Binding-site contacts:
Ligand atom O09 contacts residue VAL13 of chain 3.A at 4.2 Å.
Ligand atom C04 contacts residue VAL13 of chain 3.A at 3.9 Å (hydrophobic).
Ligand atom C11 contacts residue GLN349 of chain 1.A at 3.4 Å.
Ligand atom C03 contacts residue GLN349 of chain 1.A at 4.3 Å.
Ligand atom C03 contacts residue ASN14 of chain 3.A at 3.4 Å.
Ligand atom S07 contacts residue VAL13 of chain 3.A at 4.2 Å.
Ligand atom C02 contacts residue VAL13 of chain 3.A at 3.6 Å (hydrophobic).
Ligand atom C11 contacts residue VAL38 of chain 3.A at 4.1 Å (hydrophobic).
Ligand atom C12 contacts residue ASP39 of chain 3.A at 3.3 Å.
Ligand atom O09 contacts residue VAL38 of chain 3.A at 4.0 Å.
Ligand atom C02 contacts residue ASN280 of chain 1.A at 4.3 Å.
Ligand atom C14 contacts residue LEU348 of chain 1.A at 3.7 Å (hydrophobic).
Ligand atom O08 contacts residue VAL38 of chain 3.A at 3.8 Å.
Ligand atom N01 contacts residue ASN280 of chain 1.A at 3.2 Å (h-bond).
Ligand atom N05 contacts residue ILE272 of chain 1.A at 4.4 Å.
Ligand atom O08 contacts residue VAL13 of chain 3.A at 3.9 Å.
Ligand atom O09 contacts residue ILE272 of chain 1.A at 3.4 Å.
Ligand atom C04 contacts residue ASN14 of chain 3.A at 4.2 Å.
Ligand atom C02 contacts residue ILE272 of chain 1.A at 4.4 Å (hydrophobic).
Ligand atom C02 contacts residue LEU348 of chain 1.A at 3.6 Å (hydrophobic).
Ligand atom C14 contacts residue ASP39 of chain 3.A at 4.4 Å.
Ligand atom C10 contacts residue GLN349 of chain 1.A at 4.1 Å.
Ligand atom C12 contacts residue GLN349 of chain 1.A at 3.3 Å.
Ligand atom C13 contacts residue ASP39 of chain 3.A at 3.5 Å.
Ligand atom C10 contacts residue VAL38 of chain 3.A at 3.9 Å (hydrophobic).
Ligand atom C03 contacts residue LEU348 of chain 1.A at 3.5 Å (hydrophobic).
Ligand atom N05 contacts residue VAL13 of chain 3.A at 3.8 Å.
Ligand atom C06 contacts residue ASN280 of chain 1.A at 4.3 Å.
Ligand atom C06 contacts residue LEU348 of chain 1.A at 3.8 Å (hydrophobic).
Ligand atom C06 contacts residue VAL13 of chain 3.A at 4.0 Å (hydrophobic).
Ligand atom C06 contacts residue ILE272 of chain 1.A at 3.7 Å (hydrophobic).
Ligand atom C02 contacts residue ASN14 of chain 3.A at 4.0 Å.
Ligand atom C15 contacts residue LEU348 of chain 1.A at 3.6 Å (hydrophobic).
Ligand atom C13 contacts residue GLN349 of chain 1.A at 3.8 Å.
Ligand atom C11 contacts residue ASP39 of chain 3.A at 4.2 Å.
Ligand atom C15 contacts residue VAL38 of chain 3.A at 4.2 Å (hydrophobic).
Ligand atom N01 contacts residue LEU348 of chain 1.A at 2.9 Å (h-bond).
Ligand atom S07 contacts residue VAL38 of chain 3.A at 4.2 Å.
Ligand atom N01 contacts residue VAL13 of chain 3.A at 4.1 Å.
Ligand atom C14 contacts residue GLN349 of chain 1.A at 4.2 Å.

A protein and the small-molecule ligand that binds it are described below.
Small molecule (SMILES): N[C@H]1CCN(S(=O)(=O)c2ccccc2)C1

Sequence of chain 1.A:
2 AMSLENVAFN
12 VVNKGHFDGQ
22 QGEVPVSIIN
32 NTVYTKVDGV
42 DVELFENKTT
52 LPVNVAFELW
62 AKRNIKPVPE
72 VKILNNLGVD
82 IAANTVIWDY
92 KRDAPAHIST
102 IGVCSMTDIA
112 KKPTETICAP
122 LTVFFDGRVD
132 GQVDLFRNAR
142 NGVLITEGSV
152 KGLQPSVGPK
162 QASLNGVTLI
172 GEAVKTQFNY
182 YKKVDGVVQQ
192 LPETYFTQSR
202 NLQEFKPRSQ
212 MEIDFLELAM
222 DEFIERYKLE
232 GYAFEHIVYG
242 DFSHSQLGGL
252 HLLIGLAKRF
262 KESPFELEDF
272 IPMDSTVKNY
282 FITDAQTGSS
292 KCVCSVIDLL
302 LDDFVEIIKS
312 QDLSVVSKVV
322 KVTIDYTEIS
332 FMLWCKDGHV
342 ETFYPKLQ

Sequence of chain 3.A:
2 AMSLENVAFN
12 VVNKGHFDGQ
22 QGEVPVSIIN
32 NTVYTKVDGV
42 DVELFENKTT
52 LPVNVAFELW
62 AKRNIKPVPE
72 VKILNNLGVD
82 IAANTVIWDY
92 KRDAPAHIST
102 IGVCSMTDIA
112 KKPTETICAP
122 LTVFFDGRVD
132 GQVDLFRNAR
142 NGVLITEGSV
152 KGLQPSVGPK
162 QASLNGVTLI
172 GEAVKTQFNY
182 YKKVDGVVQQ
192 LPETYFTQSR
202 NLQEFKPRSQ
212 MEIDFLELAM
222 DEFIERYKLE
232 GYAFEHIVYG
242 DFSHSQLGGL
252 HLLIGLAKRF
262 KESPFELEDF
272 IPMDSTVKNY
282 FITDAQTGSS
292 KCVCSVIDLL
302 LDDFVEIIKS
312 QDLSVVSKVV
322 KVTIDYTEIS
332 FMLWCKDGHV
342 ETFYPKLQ